This protein binds this small molecule.
Small molecule (SMILES): CC(=O)N[C@@H]1[C@@H](O)[C@H](O)[C@@H](CO)O[C@H]1O

Binding-site contacts:
Ligand atom C7 contacts residue ASN333 of chain 1.C at 3.1 Å.
Ligand atom C8 contacts residue ASN333 of chain 1.C at 4.0 Å.
Ligand atom C1 contacts residue ASN333 of chain 1.C at 1.5 Å.
Ligand atom C3 contacts residue GLU261 of chain 1.C at 4.3 Å.
Ligand atom C2 contacts residue ASN333 of chain 1.C at 2.6 Å.
Ligand atom C4 contacts residue ASN333 of chain 1.C at 4.3 Å.
Ligand atom N2 contacts residue GLU261 of chain 1.C at 4.2 Å.
Ligand atom C8 contacts residue ASN331 of chain 1.C at 4.5 Å.
Ligand atom C8 contacts residue ARG332 of chain 1.C at 4.4 Å.
Ligand atom C3 contacts residue ASN333 of chain 1.C at 3.9 Å.
Ligand atom O7 contacts residue ASN333 of chain 1.C at 3.1 Å (h-bond).
Ligand atom N2 contacts residue ASN333 of chain 1.C at 3.0 Å (h-bond).
Ligand atom C5 contacts residue ASN333 of chain 1.C at 3.7 Å.
Ligand atom O5 contacts residue ASN333 of chain 1.C at 2.4 Å (h-bond).

Sequence of chain 1.C:
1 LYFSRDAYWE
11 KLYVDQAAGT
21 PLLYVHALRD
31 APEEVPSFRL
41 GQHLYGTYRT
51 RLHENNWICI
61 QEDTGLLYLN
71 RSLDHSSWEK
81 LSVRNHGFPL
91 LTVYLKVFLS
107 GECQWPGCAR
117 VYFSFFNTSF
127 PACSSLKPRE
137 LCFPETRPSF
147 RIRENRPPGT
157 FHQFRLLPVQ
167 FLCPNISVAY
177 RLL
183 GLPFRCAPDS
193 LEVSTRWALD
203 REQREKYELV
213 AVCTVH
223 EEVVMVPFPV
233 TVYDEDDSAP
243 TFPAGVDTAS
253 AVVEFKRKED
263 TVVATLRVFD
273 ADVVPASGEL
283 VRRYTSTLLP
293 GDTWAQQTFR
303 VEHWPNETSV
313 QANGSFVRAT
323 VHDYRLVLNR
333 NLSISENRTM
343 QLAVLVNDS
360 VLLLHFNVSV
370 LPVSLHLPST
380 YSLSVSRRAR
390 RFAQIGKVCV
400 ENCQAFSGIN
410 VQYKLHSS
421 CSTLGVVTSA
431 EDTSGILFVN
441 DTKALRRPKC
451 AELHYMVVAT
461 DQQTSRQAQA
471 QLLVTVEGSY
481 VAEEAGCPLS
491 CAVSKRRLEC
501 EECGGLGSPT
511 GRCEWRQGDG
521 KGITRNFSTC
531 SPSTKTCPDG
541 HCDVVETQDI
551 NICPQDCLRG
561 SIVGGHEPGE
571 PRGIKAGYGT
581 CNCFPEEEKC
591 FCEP